Sequence of chain 1.D:
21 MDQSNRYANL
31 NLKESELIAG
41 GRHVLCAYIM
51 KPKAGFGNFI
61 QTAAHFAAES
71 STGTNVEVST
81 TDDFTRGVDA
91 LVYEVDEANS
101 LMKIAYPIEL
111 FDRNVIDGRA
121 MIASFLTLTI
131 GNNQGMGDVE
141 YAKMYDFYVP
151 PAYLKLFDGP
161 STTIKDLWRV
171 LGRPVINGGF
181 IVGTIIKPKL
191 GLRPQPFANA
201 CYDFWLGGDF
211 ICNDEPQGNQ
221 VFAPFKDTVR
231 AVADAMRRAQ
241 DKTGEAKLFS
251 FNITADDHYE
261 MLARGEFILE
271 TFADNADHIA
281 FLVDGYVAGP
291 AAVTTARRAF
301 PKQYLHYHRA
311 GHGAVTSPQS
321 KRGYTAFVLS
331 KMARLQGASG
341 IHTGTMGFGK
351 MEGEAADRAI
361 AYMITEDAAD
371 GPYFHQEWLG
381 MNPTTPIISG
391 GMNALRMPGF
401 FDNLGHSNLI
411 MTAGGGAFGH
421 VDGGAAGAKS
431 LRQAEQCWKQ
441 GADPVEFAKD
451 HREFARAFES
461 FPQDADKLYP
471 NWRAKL

The small molecule below binds the protein below.
Small molecule (SMILES): O=C(O)[C@@](O)(COP(=O)(O)O)[C@H](O)[C@H](O)COP(=O)(O)O

Sequence of chain 1.C:
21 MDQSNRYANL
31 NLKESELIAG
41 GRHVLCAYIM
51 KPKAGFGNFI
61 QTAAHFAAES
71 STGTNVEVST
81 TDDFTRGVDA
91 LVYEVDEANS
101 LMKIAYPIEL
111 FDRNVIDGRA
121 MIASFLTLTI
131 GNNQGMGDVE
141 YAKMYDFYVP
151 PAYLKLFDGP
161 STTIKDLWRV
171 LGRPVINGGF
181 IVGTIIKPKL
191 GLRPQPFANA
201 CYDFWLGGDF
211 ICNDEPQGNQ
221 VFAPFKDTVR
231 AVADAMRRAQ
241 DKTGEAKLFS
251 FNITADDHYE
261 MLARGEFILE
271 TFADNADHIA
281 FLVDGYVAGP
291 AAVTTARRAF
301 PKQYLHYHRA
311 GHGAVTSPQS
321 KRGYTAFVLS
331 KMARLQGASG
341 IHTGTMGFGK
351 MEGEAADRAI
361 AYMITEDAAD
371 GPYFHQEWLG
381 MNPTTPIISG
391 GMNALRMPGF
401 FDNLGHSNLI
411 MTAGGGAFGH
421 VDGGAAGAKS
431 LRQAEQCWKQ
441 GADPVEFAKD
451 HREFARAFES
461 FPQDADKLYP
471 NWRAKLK

Binding-site contacts:
Ligand atom O3 contacts residue GLU215 of chain 1.D at 3.1 Å (salt-bridge).
Ligand atom O1 contacts residue LYS187 of chain 1.D at 3.1 Å (salt-bridge).
Ligand atom C1 contacts residue SER389 of chain 1.D at 3.4 Å.
Ligand atom O7 contacts residue LYS350 of chain 1.D at 2.7 Å (salt-bridge).
Ligand atom P1 contacts residue LYS350 of chain 1.D at 3.5 Å.
Ligand atom O4 contacts residue SER389 of chain 1.D at 3.3 Å.
Ligand atom O4P contacts residue HIS342 of chain 1.D at 2.6 Å (h-bond).
Ligand atom O3P contacts residue GLY391 of chain 1.D at 2.6 Å (h-bond).
Ligand atom C3 contacts residue MG1 of chain 1.W at 3.1 Å.
Ligand atom C2 contacts residue MG1 of chain 1.W at 2.7 Å.
Ligand atom O2P contacts residue GLY415 of chain 1.D at 2.8 Å (h-bond).
Ligand atom O6 contacts residue GLU215 of chain 1.D at 3.2 Å (salt-bridge).
Ligand atom O6 contacts residue MG1 of chain 1.W at 2.1 Å.
Ligand atom O2P contacts residue THR74 of chain 1.C at 2.9 Å (h-bond).
Ligand atom O6 contacts residue LYS189 of chain 1.D at 2.7 Å (salt-bridge).
Ligand atom C contacts residue MG1 of chain 1.W at 2.7 Å.
Ligand atom O3 contacts residue CO31 of chain 1.X at 2.7 Å (h-bond).
Ligand atom O2 contacts residue CO31 of chain 1.X at 2.9 Å (h-bond).
Ligand atom C3 contacts residue CO31 of chain 1.X at 3.1 Å.
Ligand atom C contacts residue LYS187 of chain 1.D at 3.4 Å.
Ligand atom O2 contacts residue LYS187 of chain 1.D at 3.2 Å (salt-bridge).
Ligand atom O3 contacts residue HIS308 of chain 1.D at 2.8 Å (h-bond).
Ligand atom O4P contacts residue SER389 of chain 1.D at 3.2 Å (h-bond).
Ligand atom O3P contacts residue LYS350 of chain 1.D at 2.6 Å (salt-bridge).
Ligand atom O2P contacts residue LYS187 of chain 1.D at 3.2 Å.
Ligand atom O6P contacts residue ARG309 of chain 1.D at 2.7 Å (salt-bridge).
Ligand atom O1P contacts residue GLY414 of chain 1.D at 2.8 Å (h-bond).
Ligand atom O4 contacts residue GLY390 of chain 1.D at 3.0 Å.
Ligand atom O2 contacts residue MG1 of chain 1.W at 2.1 Å.
Ligand atom O6 contacts residue LYS187 of chain 1.D at 3.2 Å (salt-bridge).
Ligand atom O2 contacts residue ILE185 of chain 1.D at 3.5 Å.
Ligand atom O3 contacts residue MG1 of chain 1.W at 2.3 Å.
Ligand atom O2 contacts residue ASP214 of chain 1.D at 3.5 Å (salt-bridge).
Ligand atom O1 contacts residue LYS350 of chain 1.D at 3.5 Å (salt-bridge).
Ligand atom O6 contacts residue ASN132 of chain 1.C at 3.0 Å (h-bond).
Ligand atom O6 contacts residue ASP214 of chain 1.D at 3.1 Å (salt-bridge).
Ligand atom O3 contacts residue ASN132 of chain 1.C at 3.3 Å (h-bond).
Ligand atom O5P contacts residue ARG309 of chain 1.D at 2.9 Å (salt-bridge).
Ligand atom C contacts residue ASN132 of chain 1.C at 3.4 Å.
Ligand atom O7 contacts residue GLU69 of chain 1.C at 3.5 Å (salt-bridge).